The protein below binds the small molecule below.
Small molecule (SMILES): CC(C)[C@@H](C=O)NC(=O)[C@@H]1CCCN1C(=O)[C@@H]1CCCN1C(=O)CNC(=O)CNC(=O)[C@@H]1CCCN1C(=O)[C@@H]1CCCN1C(=O)CN

Sequence of chain 1.C:
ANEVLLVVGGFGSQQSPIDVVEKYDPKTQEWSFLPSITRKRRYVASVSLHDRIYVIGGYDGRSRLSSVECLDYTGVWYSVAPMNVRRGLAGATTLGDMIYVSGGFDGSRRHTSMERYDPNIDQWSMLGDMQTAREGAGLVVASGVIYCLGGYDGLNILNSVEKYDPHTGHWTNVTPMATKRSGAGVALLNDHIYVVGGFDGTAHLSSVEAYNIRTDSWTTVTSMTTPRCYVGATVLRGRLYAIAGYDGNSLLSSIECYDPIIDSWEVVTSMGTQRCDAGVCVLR

Binding-site contacts:
Ligand atom CA contacts residue TYR262 of chain 1.C at 4.2 Å (hydrophobic).
Ligand atom N contacts residue TYR246 of chain 1.C at 3.9 Å.
Ligand atom N contacts residue PHE215 of chain 1.C at 3.8 Å.
Ligand atom O contacts residue PHE215 of chain 1.C at 3.6 Å.
Ligand atom CG contacts residue TYR168 of chain 1.C at 4.0 Å (hydrophobic).
Ligand atom C contacts residue TYR262 of chain 1.C at 3.7 Å (hydrophobic).
Ligand atom CG contacts residue TYR246 of chain 1.C at 4.0 Å (hydrophobic).
Ligand atom O contacts residue TYR246 of chain 1.C at 2.9 Å (h-bond).
Ligand atom CA contacts residue PHE215 of chain 1.C at 3.8 Å (hydrophobic).
Ligand atom CB contacts residue PHE215 of chain 1.C at 4.0 Å (hydrophobic).
Ligand atom N contacts residue TYR262 of chain 1.C at 3.7 Å.
Ligand atom CG contacts residue PHE23 of chain 1.C at 3.4 Å (hydrophobic).
Ligand atom CB contacts residue ILE173 of chain 1.C at 3.9 Å (hydrophobic).
Ligand atom CB contacts residue LEU105 of chain 1.C at 4.0 Å (hydrophobic).
Ligand atom CG contacts residue ILE173 of chain 1.C at 3.6 Å (hydrophobic).
Ligand atom CA contacts residue TYR262 of chain 1.C at 3.8 Å (hydrophobic).
Ligand atom CG contacts residue LEU105 of chain 1.C at 3.8 Å (hydrophobic).
Ligand atom CD contacts residue TYR168 of chain 1.C at 3.8 Å (hydrophobic).
Ligand atom CD contacts residue TYR246 of chain 1.C at 3.9 Å (hydrophobic).
Ligand atom CB contacts residue PHE23 of chain 1.C at 3.9 Å (hydrophobic).
Ligand atom C contacts residue HIS220 of chain 1.C at 4.1 Å.
Ligand atom CA contacts residue GLU151 of chain 1.C at 4.0 Å.
Ligand atom C contacts residue GLN27 of chain 1.C at 3.8 Å.
Ligand atom O contacts residue HIS220 of chain 1.C at 3.3 Å (h-bond).
Ligand atom CD contacts residue TYR262 of chain 1.C at 4.0 Å (hydrophobic).
Ligand atom CB contacts residue TYR246 of chain 1.C at 3.5 Å (hydrophobic).
Ligand atom CD contacts residue GLU151 of chain 1.C at 4.1 Å.
Ligand atom CB contacts residue TYR262 of chain 1.C at 4.0 Å (hydrophobic).
Ligand atom O contacts residue GLN27 of chain 1.C at 4.1 Å.
Ligand atom O contacts residue GLN27 of chain 1.C at 3.5 Å (h-bond).
Ligand atom CB contacts residue GLU151 of chain 1.C at 3.8 Å.
Ligand atom C contacts residue PHE215 of chain 1.C at 3.6 Å (hydrophobic).
Ligand atom CD contacts residue TYR55 of chain 1.C at 3.0 Å (hydrophobic).
Ligand atom CG contacts residue TYR55 of chain 1.C at 3.2 Å (hydrophobic).
Ligand atom O contacts residue TYR262 of chain 1.C at 3.2 Å.
Ligand atom CA contacts residue GLN27 of chain 1.C at 4.1 Å.
Ligand atom O contacts residue PHE23 of chain 1.C at 4.2 Å.
Ligand atom C contacts residue TYR246 of chain 1.C at 3.9 Å (hydrophobic).
Ligand atom C contacts residue GLN27 of chain 1.C at 4.2 Å.
Ligand atom CA contacts residue HIS220 of chain 1.C at 4.0 Å.